Binding-site contacts:
Ligand atom O5 contacts residue ASN218 of chain 2.A at 2.4 Å (h-bond).
Ligand atom C2 contacts residue ASN218 of chain 2.A at 2.5 Å.
Ligand atom C1 contacts residue ARG321 of chain 2.A at 3.7 Å.
Ligand atom C3 contacts residue ASN218 of chain 2.A at 3.8 Å.
Ligand atom N2 contacts residue ASN218 of chain 2.A at 2.8 Å (h-bond).
Ligand atom C8 contacts residue ASN248 of chain 2.A at 3.5 Å.
Ligand atom O6 contacts residue ARG321 of chain 2.A at 4.0 Å.
Ligand atom C5 contacts residue ARG321 of chain 2.A at 3.6 Å.
Ligand atom N2 contacts residue HIS219 of chain 2.A at 3.5 Å (h-bond).
Ligand atom C5 contacts residue ASN218 of chain 2.A at 3.7 Å.
Ligand atom C1 contacts residue ASN218 of chain 2.A at 1.4 Å.
Ligand atom O5 contacts residue ARG321 of chain 2.A at 3.5 Å (salt-bridge).
Ligand atom C6 contacts residue ARG321 of chain 2.A at 4.0 Å.
Ligand atom C4 contacts residue ASN218 of chain 2.A at 4.3 Å.
Ligand atom C7 contacts residue HIS219 of chain 2.A at 4.2 Å.
Ligand atom C8 contacts residue ASN218 of chain 2.A at 3.9 Å.
Ligand atom C7 contacts residue ASN218 of chain 2.A at 3.7 Å.

This small molecule binds to this protein.
Small molecule (SMILES): CC(=O)N[C@@H]1[C@@H](O)[C@H](O)[C@@H](CO)O[C@H]1O

Sequence of chain 2.A:
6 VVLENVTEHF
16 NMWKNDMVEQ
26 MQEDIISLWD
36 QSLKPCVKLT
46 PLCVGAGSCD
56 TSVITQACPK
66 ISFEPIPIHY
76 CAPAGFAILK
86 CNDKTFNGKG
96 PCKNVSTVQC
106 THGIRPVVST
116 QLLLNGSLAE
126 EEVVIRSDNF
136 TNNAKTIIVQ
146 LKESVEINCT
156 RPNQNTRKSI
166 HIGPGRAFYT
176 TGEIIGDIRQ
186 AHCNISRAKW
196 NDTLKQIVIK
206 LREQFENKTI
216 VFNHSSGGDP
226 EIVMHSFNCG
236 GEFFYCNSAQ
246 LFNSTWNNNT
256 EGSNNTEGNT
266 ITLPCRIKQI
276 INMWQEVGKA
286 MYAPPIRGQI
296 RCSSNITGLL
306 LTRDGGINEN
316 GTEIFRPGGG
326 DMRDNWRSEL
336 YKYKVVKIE